Binding-site contacts:
Ligand atom C2 contacts residue THR82 of chain 1.C at 3.4 Å.
Ligand atom C4 contacts residue PHE40 of chain 1.B at 3.4 Å (hydrophobic).
Ligand atom O4 contacts residue GLN77 of chain 1.C at 2.9 Å (h-bond).
Ligand atom O4 contacts residue LYS74 of chain 1.C at 3.2 Å (salt-bridge).
Ligand atom O2' contacts residue LYS81 of chain 1.C at 3.0 Å (salt-bridge).
Ligand atom O2 contacts residue LYS81 of chain 1.C at 3.3 Å.
Ligand atom N3 contacts residue PHE8 of chain 1.B at 3.4 Å.
Ligand atom O2 contacts residue PHE8 of chain 1.C at 3.4 Å.
Ligand atom N1 contacts residue LYS46 of chain 1.C at 3.2 Å (salt-bridge).
Ligand atom C2 contacts residue LYS46 of chain 1.C at 3.1 Å.
Ligand atom N3 contacts residue GLN77 of chain 1.C at 2.8 Å (h-bond).
Ligand atom C4 contacts residue TYR10 of chain 1.C at 3.3 Å (hydrophobic).
Ligand atom O2' contacts residue LYS84 of chain 1.C at 2.7 Å.
Ligand atom O2 contacts residue LYS81 of chain 1.B at 3.2 Å.
Ligand atom O4' contacts residue PHE8 of chain 1.C at 3.2 Å.
Ligand atom N3 contacts residue TYR10 of chain 1.C at 3.4 Å.
Ligand atom O2' contacts residue LYS46 of chain 1.C at 2.6 Å (salt-bridge).
Ligand atom O4' contacts residue PHE8 of chain 1.B at 3.1 Å.
Ligand atom C5 contacts residue TYR10 of chain 1.C at 3.5 Å (hydrophobic).
Ligand atom O2 contacts residue LYS46 of chain 1.C at 3.4 Å (salt-bridge).
Ligand atom O2' contacts residue THR82 of chain 1.B at 3.0 Å (h-bond).
Ligand atom N3 contacts residue PHE8 of chain 1.C at 3.3 Å.
Ligand atom N3 contacts residue THR82 of chain 1.B at 3.3 Å (h-bond).
Ligand atom N3 contacts residue THR82 of chain 1.C at 3.3 Å (h-bond).
Ligand atom OP2 contacts residue LYS84 of chain 1.C at 2.6 Å (salt-bridge).
Ligand atom O2 contacts residue PHE40 of chain 1.B at 3.4 Å.
Ligand atom N3 contacts residue PHE40 of chain 1.B at 3.4 Å.
Ligand atom O4' contacts residue TYR10 of chain 1.C at 3.4 Å.
Ligand atom N7 contacts residue LYS81 of chain 1.B at 3.4 Å.
Ligand atom OP2 contacts residue LYS81 of chain 1.C at 2.9 Å (salt-bridge).
Ligand atom C2 contacts residue PHE40 of chain 1.B at 3.3 Å (hydrophobic).
Ligand atom O2' contacts residue THR82 of chain 1.C at 2.9 Å (h-bond).
Ligand atom O2 contacts residue THR82 of chain 1.B at 3.0 Å (h-bond).
Ligand atom C2' contacts residue LYS46 of chain 1.C at 3.4 Å.
Ligand atom N6 contacts residue CYS6 of chain 1.C at 3.4 Å (h-bond).
Ligand atom N3 contacts residue LYS35 of chain 1.C at 3.2 Å (salt-bridge).
Ligand atom O4' contacts residue ILE37 of chain 1.C at 3.4 Å.
Ligand atom O2' contacts residue LYS81 of chain 1.B at 3.1 Å (salt-bridge).
Ligand atom OP2 contacts residue LYS81 of chain 1.B at 2.9 Å (salt-bridge).
Ligand atom O2 contacts residue THR82 of chain 1.C at 3.0 Å (h-bond).

Sequence of chain 1.C:
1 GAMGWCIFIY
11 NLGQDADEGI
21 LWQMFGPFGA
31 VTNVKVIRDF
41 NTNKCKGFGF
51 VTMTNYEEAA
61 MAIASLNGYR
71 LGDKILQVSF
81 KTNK

The small molecule below binds the protein below.
Small molecule (SMILES): Nc1ncnc2c1ncn2[C@@H]1O[C@H](CO[P](=O)(O)O[C@H]2[C@@H](O)[C@H](n3ccc(=O)[nH]c3=O)O[C@@H]2CO[P](=O)(O)O[C@H]2[C@@H](O)[C@H](n3ccc(=O)[nH]c3=O)O[C@@H]2CO[P](=O)(O)O[C@H]2[C@@H](O)[C@H](n3ccc(=O)[nH]c3=O)O[C@@H]2CO[P](=O)(O)O[C@H]2[C@@H](O)[C@H](n3cnc4c(N)ncnc43)O[C@@H]2CO[P](=O)(O)O[C@H]2[C@@H](O)[C@H](n3ccc(=O)[nH]c3=O)O[C@@H]2COP(=O)=O)[C@@H](O)[C@H]1O

Sequence of chain 1.B:
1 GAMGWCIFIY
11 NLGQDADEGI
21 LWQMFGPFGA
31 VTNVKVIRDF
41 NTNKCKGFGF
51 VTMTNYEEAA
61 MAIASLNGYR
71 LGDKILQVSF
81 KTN